Binding-site contacts:
Ligand atom O41 contacts residue LYS47 of chain 1.L at 4.2 Å.
Ligand atom CH2 contacts residue LYS91 of chain 1.L at 4.1 Å.
Ligand atom O51 contacts residue LYS47 of chain 1.L at 3.7 Å.
Ligand atom C42 contacts residue LYS47 of chain 1.L at 3.8 Å.
Ligand atom CH2 contacts residue LYS47 of chain 1.L at 4.2 Å.
Ligand atom C41 contacts residue LYS47 of chain 1.L at 4.1 Å.
Ligand atom O13 contacts residue LYS47 of chain 1.L at 4.4 Å.
Ligand atom O42 contacts residue LYS47 of chain 1.L at 2.5 Å (salt-bridge).
Ligand atom C51 contacts residue LYS46 of chain 1.L at 3.9 Å.
Ligand atom C22 contacts residue LYS47 of chain 1.L at 4.3 Å.
Ligand atom O51 contacts residue LYS46 of chain 1.L at 2.9 Å.
Ligand atom OG2 contacts residue LYS91 of chain 1.L at 2.8 Å (salt-bridge).
Ligand atom CH2 contacts residue 0TD92 of chain 1.L at 4.2 Å.
Ligand atom CG2 contacts residue LYS91 of chain 1.L at 3.9 Å.
Ligand atom C61 contacts residue LYS46 of chain 1.L at 4.0 Å.
Ligand atom O61 contacts residue LYS46 of chain 1.L at 3.4 Å.
Ligand atom O33 contacts residue MG1 of chain 1.WB at 3.4 Å.
Ligand atom C12 contacts residue LYS47 of chain 1.L at 3.3 Å.
Ligand atom CH2 contacts residue PRO48 of chain 1.L at 3.6 Å (hydrophobic).

This protein binds this small molecule.
Small molecule (SMILES): [H]/N=C(/N)N[C@H]1[C@H](O)[C@@H](O)[C@H](O[C@@H]2O[C@@H](C)[C@](O)(C=O)[C@H]2O[C@@H]2O[C@@H](CO)[C@H](O)[C@@H](O)[C@@H]2NC)[C@@H](N/C(N)=N\[H])[C@@H]1O

Sequence of chain 1.L:
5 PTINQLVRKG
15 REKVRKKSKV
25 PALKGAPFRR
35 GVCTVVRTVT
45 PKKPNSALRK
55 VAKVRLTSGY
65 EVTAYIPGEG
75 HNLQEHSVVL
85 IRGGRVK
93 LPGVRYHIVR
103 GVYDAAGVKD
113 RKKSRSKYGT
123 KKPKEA